Sequence of chain 1.A:
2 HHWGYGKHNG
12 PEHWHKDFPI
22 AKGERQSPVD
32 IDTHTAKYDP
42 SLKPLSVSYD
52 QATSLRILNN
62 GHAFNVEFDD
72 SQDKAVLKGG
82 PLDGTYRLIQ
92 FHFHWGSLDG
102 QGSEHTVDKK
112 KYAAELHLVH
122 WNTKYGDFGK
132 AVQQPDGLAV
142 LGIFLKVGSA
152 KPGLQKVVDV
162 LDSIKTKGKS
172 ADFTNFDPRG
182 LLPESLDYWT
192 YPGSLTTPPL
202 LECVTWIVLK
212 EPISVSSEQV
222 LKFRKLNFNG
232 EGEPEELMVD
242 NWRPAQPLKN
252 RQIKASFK

This protein binds this small molecule.
Small molecule (SMILES): CCCCNC(=O)c1ccc(S(N)(=O)=O)cc1

Binding-site contacts:
Ligand atom C1' contacts residue PRO200 of chain 1.A at 3.9 Å (hydrophobic).
Ligand atom O1S contacts residue HIS93 of chain 1.A at 3.4 Å.
Ligand atom O' contacts residue PHE129 of chain 1.A at 3.2 Å.
Ligand atom C4 contacts residue HIS93 of chain 1.A at 4.0 Å.
Ligand atom C1 contacts residue LEU196 of chain 1.A at 3.8 Å (hydrophobic).
Ligand atom C3 contacts residue THR198 of chain 1.A at 3.2 Å.
Ligand atom C4 contacts residue LEU196 of chain 1.A at 4.0 Å (hydrophobic).
Ligand atom O2S contacts residue SER195 of chain 1.A at 4.0 Å.
Ligand atom C4 contacts residue ZN1 of chain 1.B at 4.1 Å.
Ligand atom C6 contacts residue VAL120 of chain 1.A at 3.7 Å (hydrophobic).
Ligand atom N3S contacts residue HIS93 of chain 1.A at 3.3 Å (h-bond).
Ligand atom C2' contacts residue PRO200 of chain 1.A at 4.1 Å (hydrophobic).
Ligand atom O1S contacts residue VAL141 of chain 1.A at 3.8 Å.
Ligand atom C2 contacts residue THR197 of chain 1.A at 4.0 Å.
Ligand atom C3 contacts residue LEU196 of chain 1.A at 3.8 Å (hydrophobic).
Ligand atom O2S contacts residue THR197 of chain 1.A at 3.0 Å (h-bond).
Ligand atom O2S contacts residue LEU196 of chain 1.A at 3.5 Å.
Ligand atom O1S contacts residue VAL120 of chain 1.A at 3.9 Å.
Ligand atom C2 contacts residue LEU196 of chain 1.A at 3.8 Å (hydrophobic).
Ligand atom O2S contacts residue ZN1 of chain 1.B at 4.0 Å.
Ligand atom C6 contacts residue HIS93 of chain 1.A at 3.9 Å.
Ligand atom C2 contacts residue THR198 of chain 1.A at 3.2 Å.
Ligand atom O2S contacts residue TRP207 of chain 1.A at 3.4 Å.
Ligand atom S contacts residue HIS118 of chain 1.A at 3.9 Å.
Ligand atom C5 contacts residue GLN91 of chain 1.A at 3.8 Å.
Ligand atom S contacts residue ZN1 of chain 1.B at 3.1 Å.
Ligand atom N3S contacts residue ZN1 of chain 1.B at 2.0 Å.
Ligand atom C5 contacts residue LEU196 of chain 1.A at 3.9 Å (hydrophobic).
Ligand atom N3S contacts residue HIS95 of chain 1.A at 3.4 Å (h-bond).
Ligand atom N3S contacts residue HIS118 of chain 1.A at 3.4 Å (h-bond).
Ligand atom O1S contacts residue TRP207 of chain 1.A at 3.9 Å.
Ligand atom S contacts residue THR197 of chain 1.A at 3.9 Å.
Ligand atom O1S contacts residue ZN1 of chain 1.B at 3.0 Å.
Ligand atom C6 contacts residue LEU196 of chain 1.A at 4.0 Å (hydrophobic).
Ligand atom S contacts residue HIS93 of chain 1.A at 3.9 Å.
Ligand atom C1' contacts residue PRO199 of chain 1.A at 4.1 Å (hydrophobic).
Ligand atom O1S contacts residue HIS118 of chain 1.A at 3.4 Å (h-bond).
Ligand atom C4' contacts residue PRO200 of chain 1.A at 4.1 Å (hydrophobic).
Ligand atom N3S contacts residue THR197 of chain 1.A at 2.9 Å (h-bond).
Ligand atom C3' contacts residue PRO200 of chain 1.A at 4.0 Å (hydrophobic).